Binding-site contacts:
Ligand atom N11 contacts residue TYR292 of chain 1.A at 3.6 Å (h-bond).
Ligand atom N11 contacts residue TYR266 of chain 1.A at 2.9 Å (h-bond).
Ligand atom C17 contacts residue ARG185 of chain 1.A at 3.8 Å.
Ligand atom C08 contacts residue GLU296 of chain 1.A at 3.3 Å.
Ligand atom C02 contacts residue HEM1 of chain 1.C at 3.6 Å.
Ligand atom C12 contacts residue GLN182 of chain 1.A at 3.7 Å.
Ligand atom C04 contacts residue HEM1 of chain 1.C at 3.8 Å.
Ligand atom N11 contacts residue GLN182 of chain 1.A at 3.5 Å.
Ligand atom N17 contacts residue GLN182 of chain 1.A at 3.7 Å.
Ligand atom C12 contacts residue TYR266 of chain 1.A at 3.8 Å (hydrophobic).
Ligand atom C02 contacts residue TRP291 of chain 1.A at 3.8 Å (hydrophobic).
Ligand atom C06 contacts residue GLU296 of chain 1.A at 3.4 Å.
Ligand atom C07 contacts residue GLY290 of chain 1.A at 3.8 Å.
Ligand atom N02 contacts residue HEM1 of chain 1.C at 3.3 Å.
Ligand atom N02 contacts residue GLU296 of chain 1.A at 2.7 Å (salt-bridge).
Ligand atom N20 contacts residue HEM1 of chain 1.C at 2.9 Å (h-bond).
Ligand atom C02 contacts residue GLU296 of chain 1.A at 3.4 Å.
Ligand atom C18 contacts residue HEM1 of chain 1.C at 3.8 Å.
Ligand atom C21 contacts residue ARG300 of chain 1.A at 3.5 Å.
Ligand atom C09 contacts residue PRO269 of chain 1.A at 3.5 Å (hydrophobic).
Ligand atom N02 contacts residue TYR292 of chain 1.A at 3.8 Å.
Ligand atom C07 contacts residue PHE288 of chain 1.A at 3.8 Å (hydrophobic).
Ligand atom C15 contacts residue GLN182 of chain 1.A at 3.6 Å.
Ligand atom N02 contacts residue TRP291 of chain 1.A at 2.8 Å (h-bond).
Ligand atom C06 contacts residue PRO269 of chain 1.A at 3.8 Å (hydrophobic).
Ligand atom C17 contacts residue ARG307 of chain 1.A at 3.6 Å.
Ligand atom C21 contacts residue HEM1 of chain 1.C at 3.8 Å.
Ligand atom C16 contacts residue ARG185 of chain 1.A at 3.5 Å.
Ligand atom C07 contacts residue HEM1 of chain 1.C at 3.3 Å.
Ligand atom N01 contacts residue GLU296 of chain 1.A at 2.6 Å (salt-bridge).
Ligand atom C18 contacts residue GLN182 of chain 1.A at 3.6 Å.
Ligand atom C09 contacts residue GLU296 of chain 1.A at 3.8 Å.
Ligand atom N11 contacts residue ARG185 of chain 1.A at 3.5 Å.
Ligand atom C16 contacts residue TYR266 of chain 1.A at 3.6 Å (hydrophobic).
Ligand atom C21 contacts residue H4B1 of chain 1.D at 3.5 Å.
Ligand atom C03 contacts residue HEM1 of chain 1.C at 3.1 Å.
Ligand atom C12 contacts residue TYR292 of chain 1.A at 3.2 Å (hydrophobic).
Ligand atom C16 contacts residue GLN182 of chain 1.A at 3.6 Å.
Ligand atom C02 contacts residue PRO269 of chain 1.A at 3.7 Å (hydrophobic).
Ligand atom N01 contacts residue PRO269 of chain 1.A at 3.6 Å.

Sequence of chain 1.A:
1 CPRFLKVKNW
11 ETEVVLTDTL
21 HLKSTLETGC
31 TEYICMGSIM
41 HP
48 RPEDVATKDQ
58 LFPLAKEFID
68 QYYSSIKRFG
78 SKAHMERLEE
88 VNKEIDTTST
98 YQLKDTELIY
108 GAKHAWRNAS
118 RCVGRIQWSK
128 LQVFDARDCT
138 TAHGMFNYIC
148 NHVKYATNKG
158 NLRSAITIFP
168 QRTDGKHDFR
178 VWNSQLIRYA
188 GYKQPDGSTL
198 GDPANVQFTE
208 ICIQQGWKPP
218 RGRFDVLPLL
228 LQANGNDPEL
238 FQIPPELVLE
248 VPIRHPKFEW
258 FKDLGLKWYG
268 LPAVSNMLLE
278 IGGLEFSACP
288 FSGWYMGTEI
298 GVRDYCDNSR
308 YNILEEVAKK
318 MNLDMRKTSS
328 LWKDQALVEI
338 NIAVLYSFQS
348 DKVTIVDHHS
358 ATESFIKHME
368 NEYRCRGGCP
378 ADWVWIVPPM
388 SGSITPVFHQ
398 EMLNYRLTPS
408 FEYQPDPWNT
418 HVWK

The protein below binds the small molecule below.
Small molecule (SMILES): CNCCN(C)c1cncc(CCc2cc(C)cc(N)n2)c1